Sequence of chain 1.A:
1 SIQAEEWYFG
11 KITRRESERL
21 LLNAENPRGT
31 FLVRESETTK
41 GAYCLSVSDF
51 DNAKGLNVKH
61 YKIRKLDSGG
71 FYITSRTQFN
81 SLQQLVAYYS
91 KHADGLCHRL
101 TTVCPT

This small molecule binds to this protein.
Small molecule (SMILES): CC(=O)N[C@@H](Cc1ccc(CC(=O)O)c(C(=O)O)c1)C(=O)N[C@H]1CCCCN(Cc2ccc(-c3ccccc3)cc2)C1=O

Binding-site contacts:
Ligand atom C3 contacts residue CYS44 of chain 1.A at 3.3 Å (hydrophobic).
Ligand atom C36 contacts residue LYS59 of chain 1.A at 3.8 Å.
Ligand atom C58 contacts residue GLY95 of chain 1.A at 3.3 Å.
Ligand atom C57 contacts residue GLY95 of chain 1.A at 3.7 Å.
Ligand atom C4 contacts residue CYS44 of chain 1.A at 3.7 Å (hydrophobic).
Ligand atom C2 contacts residue LYS62 of chain 1.A at 3.6 Å.
Ligand atom O69 contacts residue THR38 of chain 1.A at 3.6 Å.
Ligand atom C39 contacts residue TYR61 of chain 1.A at 3.4 Å (hydrophobic).
Ligand atom C20 contacts residue ARG14 of chain 1.A at 3.4 Å.
Ligand atom C59 contacts residue GLY95 of chain 1.A at 3.5 Å.
Ligand atom C39 contacts residue HIS60 of chain 1.A at 3.6 Å.
Ligand atom O75 contacts residue SER36 of chain 1.A at 3.7 Å.
Ligand atom C14 contacts residue HIS60 of chain 1.A at 3.6 Å.
Ligand atom C68 contacts residue THR38 of chain 1.A at 3.6 Å.
Ligand atom N17 contacts residue ARG14 of chain 1.A at 3.6 Å.
Ligand atom C47 contacts residue TYR61 of chain 1.A at 3.8 Å (hydrophobic).
Ligand atom N15 contacts residue HIS60 of chain 1.A at 2.8 Å (h-bond).
Ligand atom O75 contacts residue GLU37 of chain 1.A at 2.8 Å (salt-bridge).
Ligand atom C2 contacts residue HIS60 of chain 1.A at 3.6 Å.
Ligand atom C56 contacts residue LEU96 of chain 1.A at 3.7 Å (hydrophobic).
Ligand atom C56 contacts residue GLY95 of chain 1.A at 3.8 Å.
Ligand atom C3 contacts residue ARG14 of chain 1.A at 3.5 Å.
Ligand atom C58 contacts residue TYR89 of chain 1.A at 3.5 Å (hydrophobic).
Ligand atom C57 contacts residue LEU96 of chain 1.A at 3.6 Å (hydrophobic).
Ligand atom C36 contacts residue TYR61 of chain 1.A at 3.6 Å (hydrophobic).
Ligand atom C56 contacts residue ILE73 of chain 1.A at 3.7 Å (hydrophobic).
Ligand atom C4 contacts residue ARG14 of chain 1.A at 3.5 Å.
Ligand atom C18 contacts residue ARG14 of chain 1.A at 3.1 Å.
Ligand atom C10 contacts residue HIS60 of chain 1.A at 3.6 Å.
Ligand atom C1 contacts residue LYS62 of chain 1.A at 3.6 Å.
Ligand atom O19 contacts residue ARG14 of chain 1.A at 2.9 Å (salt-bridge).
Ligand atom O76 contacts residue ARG14 of chain 1.A at 2.9 Å (salt-bridge).
Ligand atom O76 contacts residue ARG34 of chain 1.A at 2.7 Å (salt-bridge).
Ligand atom O75 contacts residue CYS44 of chain 1.A at 3.6 Å (h-bond).
Ligand atom C72 contacts residue ARG34 of chain 1.A at 3.3 Å.
Ligand atom C72 contacts residue CYS44 of chain 1.A at 3.3 Å (hydrophobic).
Ligand atom C11 contacts residue HIS60 of chain 1.A at 3.4 Å.
Ligand atom C71 contacts residue CYS44 of chain 1.A at 3.1 Å (hydrophobic).
Ligand atom O75 contacts residue ARG34 of chain 1.A at 2.9 Å (salt-bridge).
Ligand atom O70 contacts residue THR38 of chain 1.A at 2.7 Å (h-bond).